This protein binds this small molecule.
Small molecule (SMILES): CC(C)C[C@H](NC(=O)[C@H](CC(C)C)NC(=O)[C@H](CC(C)C)NC(=O)[C@H](CCC(N)=O)NC(=O)[C@H](CC(C)C)NC(=O)[C@H](CC(C)C)NC(=O)[C@@H](N)[C@@H](C)O)C(=O)NCC(=O)N[C@H](C=O)Cc1cnc[nH]1

Sequence of chain 1.D:
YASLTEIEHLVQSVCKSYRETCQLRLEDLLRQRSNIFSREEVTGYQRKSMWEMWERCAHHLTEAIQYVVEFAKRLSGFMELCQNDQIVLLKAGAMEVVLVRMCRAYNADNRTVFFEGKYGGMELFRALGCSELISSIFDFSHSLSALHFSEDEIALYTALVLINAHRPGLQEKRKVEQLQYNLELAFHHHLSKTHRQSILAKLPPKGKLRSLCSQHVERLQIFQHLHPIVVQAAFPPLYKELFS

Binding-site contacts:
Ligand atom C contacts residue GLU243 of chain 1.D at 3.9 Å.
Ligand atom CD1 contacts residue LEU240 of chain 1.D at 3.8 Å (hydrophobic).
Ligand atom CD1 contacts residue LEU92 of chain 1.D at 3.9 Å (hydrophobic).
Ligand atom N contacts residue ILE89 of chain 1.D at 3.9 Å.
Ligand atom CD2 contacts residue LYS75 of chain 1.D at 3.9 Å.
Ligand atom CD1 contacts residue PRO239 of chain 1.D at 3.4 Å (hydrophobic).
Ligand atom C contacts residue GLU243 of chain 1.D at 3.8 Å.
Ligand atom O contacts residue LYS75 of chain 1.D at 3.6 Å.
Ligand atom CD1 contacts residue LEU244 of chain 1.D at 3.7 Å (hydrophobic).
Ligand atom CE1 contacts residue GLN85 of chain 1.D at 3.4 Å.
Ligand atom CA contacts residue GLU243 of chain 1.D at 3.7 Å.
Ligand atom ND1 contacts residue GLN85 of chain 1.D at 3.8 Å.
Ligand atom C contacts residue ILE89 of chain 1.D at 4.0 Å (hydrophobic).
Ligand atom CD2 contacts residue GLN88 of chain 1.D at 4.0 Å.
Ligand atom CD2 contacts residue GLN85 of chain 1.D at 3.5 Å.
Ligand atom CB contacts residue GLU243 of chain 1.D at 3.5 Å.
Ligand atom CA contacts residue GLN85 of chain 1.D at 4.1 Å.
Ligand atom CG contacts residue GLU243 of chain 1.D at 3.5 Å.
Ligand atom CD1 contacts residue LYS93 of chain 1.D at 4.1 Å.
Ligand atom CE1 contacts residue GLN88 of chain 1.D at 3.7 Å.
Ligand atom O contacts residue GLN85 of chain 1.D at 4.0 Å.
Ligand atom N contacts residue GLU243 of chain 1.D at 2.9 Å (salt-bridge).
Ligand atom CG contacts residue ILE89 of chain 1.D at 4.0 Å (hydrophobic).
Ligand atom NE2 contacts residue GLN85 of chain 1.D at 3.7 Å.
Ligand atom CB contacts residue ILE89 of chain 1.D at 4.1 Å (hydrophobic).
Ligand atom CD2 contacts residue LEU92 of chain 1.D at 3.7 Å (hydrophobic).
Ligand atom CA contacts residue ILE89 of chain 1.D at 4.1 Å (hydrophobic).
Ligand atom CD2 contacts residue PHE80 of chain 1.D at 4.1 Å (hydrophobic).
Ligand atom CA contacts residue GLU243 of chain 1.D at 3.8 Å.
Ligand atom CB contacts residue GLN85 of chain 1.D at 3.7 Å.
Ligand atom NE2 contacts residue GLN88 of chain 1.D at 2.9 Å (h-bond).
Ligand atom CE1 contacts residue ILE89 of chain 1.D at 3.6 Å (hydrophobic).
Ligand atom CD1 contacts residue GLU243 of chain 1.D at 3.4 Å.
Ligand atom CG contacts residue LEU92 of chain 1.D at 4.1 Å (hydrophobic).
Ligand atom CB contacts residue GLU243 of chain 1.D at 3.4 Å.
Ligand atom CD1 contacts residue ILE89 of chain 1.D at 3.8 Å (hydrophobic).
Ligand atom OG1 contacts residue GLU243 of chain 1.D at 3.8 Å.
Ligand atom CG contacts residue GLN85 of chain 1.D at 3.7 Å.
Ligand atom ND1 contacts residue ILE89 of chain 1.D at 3.6 Å.
Ligand atom CD1 contacts residue GLN88 of chain 1.D at 4.0 Å.